This small molecule binds to this protein.
Small molecule (SMILES): Cc1ccc([C@H]2CC[C@@H](C(=O)O)N2C(=O)CN[C@@H](CCc2ccccc2)C(=O)O)cc1

Binding-site contacts:
Ligand atom O31 contacts residue HIS365 of chain 1.B at 3.7 Å.
Ligand atom C30 contacts residue PG41 of chain 1.Y at 3.6 Å.
Ligand atom O01 contacts residue HIS365 of chain 1.B at 3.2 Å (h-bond).
Ligand atom O11 contacts residue GLN259 of chain 1.B at 3.3 Å (h-bond).
Ligand atom C13 contacts residue TYR501 of chain 1.B at 3.6 Å (hydrophobic).
Ligand atom C03 contacts residue TYR501 of chain 1.B at 3.4 Å (hydrophobic).
Ligand atom N04 contacts residue HIS331 of chain 1.B at 3.0 Å (h-bond).
Ligand atom O31 contacts residue HIS361 of chain 1.B at 3.4 Å (h-bond).
Ligand atom C05 contacts residue HIS331 of chain 1.B at 3.6 Å.
Ligand atom C19 contacts residue THR358 of chain 1.B at 3.1 Å.
Ligand atom C20 contacts residue THR358 of chain 1.B at 3.7 Å.
Ligand atom C30 contacts residue THR496 of chain 1.B at 3.4 Å.
Ligand atom O10 contacts residue LYS489 of chain 1.B at 2.7 Å (salt-bridge).
Ligand atom C06 contacts residue HIS331 of chain 1.B at 3.4 Å.
Ligand atom O01 contacts residue ZN1 of chain 1.V at 2.3 Å.
Ligand atom O10 contacts residue GLN259 of chain 1.B at 3.1 Å (h-bond).
Ligand atom C18 contacts residue THR358 of chain 1.B at 3.5 Å.
Ligand atom O31 contacts residue GLU389 of chain 1.B at 2.9 Å (salt-bridge).
Ligand atom C05 contacts residue GLU362 of chain 1.B at 3.5 Å.
Ligand atom C09 contacts residue GLN259 of chain 1.B at 3.3 Å.
Ligand atom C29 contacts residue PG41 of chain 1.Y at 3.6 Å.
Ligand atom C16 contacts residue HIS361 of chain 1.B at 3.6 Å.
Ligand atom O22 contacts residue HIS331 of chain 1.B at 2.5 Å (h-bond).
Ligand atom O22 contacts residue HIS491 of chain 1.B at 3.0 Å.
Ligand atom O31 contacts residue ZN1 of chain 1.V at 2.0 Å.
Ligand atom C02 contacts residue HIS361 of chain 1.B at 3.5 Å.
Ligand atom C09 contacts residue TYR498 of chain 1.B at 3.6 Å (hydrophobic).
Ligand atom C29 contacts residue THR496 of chain 1.B at 3.5 Å.
Ligand atom C03 contacts residue ALA332 of chain 1.B at 3.6 Å (hydrophobic).
Ligand atom O31 contacts residue TYR501 of chain 1.B at 2.5 Å (h-bond).
Ligand atom O01 contacts residue HIS361 of chain 1.B at 3.1 Å (h-bond).
Ligand atom N04 contacts residue ALA332 of chain 1.B at 2.9 Å (h-bond).
Ligand atom O01 contacts residue GLU362 of chain 1.B at 2.8 Å (salt-bridge).
Ligand atom C23 contacts residue ALA332 of chain 1.B at 3.2 Å (hydrophobic).
Ligand atom C19 contacts residue ASP354 of chain 1.B at 3.5 Å.
Ligand atom C02 contacts residue ZN1 of chain 1.V at 2.5 Å.
Ligand atom C02 contacts residue TYR501 of chain 1.B at 3.3 Å (hydrophobic).
Ligand atom O10 contacts residue HIS491 of chain 1.B at 3.3 Å.
Ligand atom N04 contacts residue GLU362 of chain 1.B at 3.4 Å (salt-bridge).
Ligand atom O10 contacts residue TYR498 of chain 1.B at 2.6 Å (h-bond).

Sequence of chain 1.B:
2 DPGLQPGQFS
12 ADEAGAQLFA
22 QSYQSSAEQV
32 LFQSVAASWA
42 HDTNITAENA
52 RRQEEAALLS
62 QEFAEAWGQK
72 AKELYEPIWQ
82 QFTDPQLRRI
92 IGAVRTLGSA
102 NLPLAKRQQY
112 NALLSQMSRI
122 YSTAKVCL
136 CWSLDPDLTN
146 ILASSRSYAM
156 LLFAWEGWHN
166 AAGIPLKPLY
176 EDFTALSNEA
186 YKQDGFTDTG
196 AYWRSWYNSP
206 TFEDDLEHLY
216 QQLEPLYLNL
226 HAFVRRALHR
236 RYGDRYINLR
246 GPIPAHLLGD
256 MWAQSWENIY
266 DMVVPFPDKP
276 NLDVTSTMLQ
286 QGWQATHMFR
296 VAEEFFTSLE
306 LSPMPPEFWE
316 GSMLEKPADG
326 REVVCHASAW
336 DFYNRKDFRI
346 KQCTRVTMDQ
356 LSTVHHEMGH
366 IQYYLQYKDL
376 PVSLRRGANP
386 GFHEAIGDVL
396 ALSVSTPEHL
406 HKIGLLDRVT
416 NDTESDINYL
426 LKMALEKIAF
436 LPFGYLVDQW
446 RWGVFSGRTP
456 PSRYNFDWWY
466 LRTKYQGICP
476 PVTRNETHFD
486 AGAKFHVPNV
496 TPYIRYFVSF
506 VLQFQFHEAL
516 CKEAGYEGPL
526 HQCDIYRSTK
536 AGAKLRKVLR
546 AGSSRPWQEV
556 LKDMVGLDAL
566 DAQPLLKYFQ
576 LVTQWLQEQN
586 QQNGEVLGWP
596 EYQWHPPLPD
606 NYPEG